Sequence of chain 1.K:
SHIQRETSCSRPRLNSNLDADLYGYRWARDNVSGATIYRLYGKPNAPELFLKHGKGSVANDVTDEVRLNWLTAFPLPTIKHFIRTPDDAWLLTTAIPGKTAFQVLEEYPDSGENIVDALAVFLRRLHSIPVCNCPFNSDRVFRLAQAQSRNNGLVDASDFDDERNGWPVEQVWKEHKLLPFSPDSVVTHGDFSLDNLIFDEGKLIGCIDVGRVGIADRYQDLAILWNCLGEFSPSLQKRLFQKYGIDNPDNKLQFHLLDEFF

Binding-site contacts:
Ligand atom C5 contacts residue PHE272 of chain 1.L at 3.7 Å (hydrophobic).
Ligand atom N2 contacts residue ASP269 of chain 1.L at 2.7 Å (salt-bridge).
Ligand atom C14 contacts residue ASP168 of chain 1.L at 3.8 Å.
Ligand atom C12 contacts residue GLU270 of chain 1.L at 3.4 Å.
Ligand atom N3 contacts residue ASP166 of chain 1.L at 2.8 Å (salt-bridge).
Ligand atom C18 contacts residue CYS236 of chain 1.L at 3.8 Å (hydrophobic).
Ligand atom C9 contacts residue ASP166 of chain 1.L at 4.0 Å.
Ligand atom C15 contacts residue ASP168 of chain 1.L at 3.7 Å.
Ligand atom C18 contacts residue HIS4 of chain 1.K at 3.6 Å.
Ligand atom O14 contacts residue ASN235 of chain 1.L at 3.5 Å (h-bond).
Ligand atom O13 contacts residue PHE167 of chain 1.L at 4.0 Å.
Ligand atom C12 contacts residue ASP269 of chain 1.L at 3.6 Å.
Ligand atom C12 contacts residue ASP166 of chain 1.L at 3.8 Å.
Ligand atom N3 contacts residue PHE167 of chain 1.L at 3.7 Å.
Ligand atom O8 contacts residue ASP199 of chain 1.L at 4.0 Å.
Ligand atom O13 contacts residue ASP168 of chain 1.L at 3.1 Å (salt-bridge).
Ligand atom C16 contacts residue GLU239 of chain 1.L at 3.6 Å.
Ligand atom C8 contacts residue ASP166 of chain 1.L at 3.6 Å.
Ligand atom C13 contacts residue SER3 of chain 1.K at 3.6 Å.
Ligand atom C15 contacts residue ASN235 of chain 1.L at 3.6 Å.
Ligand atom C11 contacts residue ASP269 of chain 1.L at 3.3 Å.
Ligand atom O11 contacts residue ASP168 of chain 1.L at 3.5 Å (salt-bridge).
Ligand atom N3 contacts residue GLU270 of chain 1.L at 2.7 Å (salt-bridge).
Ligand atom O5 contacts residue ASP166 of chain 1.L at 4.0 Å.
Ligand atom O14 contacts residue GLU239 of chain 1.L at 2.9 Å (salt-bridge).
Ligand atom C7 contacts residue ASP166 of chain 1.L at 3.6 Å.
Ligand atom C3 contacts residue ASP199 of chain 1.L at 3.4 Å.
Ligand atom O7 contacts residue ASP199 of chain 1.L at 2.7 Å (salt-bridge).
Ligand atom O15 contacts residue HIS4 of chain 1.K at 4.0 Å.
Ligand atom C10 contacts residue ASP166 of chain 1.L at 3.5 Å.
Ligand atom N2 contacts residue PHE272 of chain 1.L at 2.8 Å (h-bond).
Ligand atom C7 contacts residue ASP168 of chain 1.L at 3.8 Å.
Ligand atom O14 contacts residue CYS236 of chain 1.L at 3.4 Å.
Ligand atom N3 contacts residue ASP168 of chain 1.L at 2.9 Å (salt-bridge).
Ligand atom C18 contacts residue GLU239 of chain 1.L at 3.5 Å.
Ligand atom C6 contacts residue PHE272 of chain 1.L at 3.2 Å (hydrophobic).
Ligand atom C7 contacts residue GLU270 of chain 1.L at 3.5 Å.
Ligand atom N1 contacts residue PHE272 of chain 1.L at 3.0 Å (h-bond).
Ligand atom O12 contacts residue SER3 of chain 1.K at 3.1 Å (h-bond).
Ligand atom O15 contacts residue CYS236 of chain 1.L at 4.0 Å.

A protein and the small-molecule ligand that binds it are described below.
Small molecule (SMILES): NC[C@H]1O[C@H](O[C@H]2[C@H](O)[C@@H](O[C@H]3O[C@H](CO)[C@@H](O)[C@H](N)[C@H]3O)[C@H](N)C[C@@H]2N)[C@H](O)[C@@H](O)[C@@H]1O

Sequence of chain 1.L:
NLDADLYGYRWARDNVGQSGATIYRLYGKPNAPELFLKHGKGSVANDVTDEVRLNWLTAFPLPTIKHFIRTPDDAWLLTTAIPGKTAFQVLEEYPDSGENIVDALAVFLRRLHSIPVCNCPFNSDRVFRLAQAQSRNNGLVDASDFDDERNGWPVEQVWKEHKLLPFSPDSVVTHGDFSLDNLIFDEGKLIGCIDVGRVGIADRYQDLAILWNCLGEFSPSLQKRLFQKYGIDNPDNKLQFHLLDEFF